A small-molecule ligand and the protein it binds are described below.
Small molecule (SMILES): Cc1cc(C(=O)N[C@@H](C)C(=O)N[C@H](C(=O)N[C@@H](CC(C)C)C(=O)N[C@H](/C=C/C(=O)OCc2ccccc2)C[C@H]2CCNC2=O)C(C)C)no1

Sequence of chain 1.A:
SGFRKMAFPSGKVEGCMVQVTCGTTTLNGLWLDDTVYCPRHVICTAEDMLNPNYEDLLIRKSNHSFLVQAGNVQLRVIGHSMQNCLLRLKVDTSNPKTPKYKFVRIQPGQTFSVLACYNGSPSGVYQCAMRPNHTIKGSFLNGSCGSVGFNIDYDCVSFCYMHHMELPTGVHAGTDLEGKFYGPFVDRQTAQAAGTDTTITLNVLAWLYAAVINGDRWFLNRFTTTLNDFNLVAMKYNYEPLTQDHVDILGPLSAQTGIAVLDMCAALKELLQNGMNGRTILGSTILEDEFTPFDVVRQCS

Binding-site contacts:
Ligand atom CA contacts residue GLN189 of chain 1.A at 3.1 Å.
Ligand atom O8 contacts residue MET165 of chain 1.A at 3.1 Å.
Ligand atom O contacts residue CYS145 of chain 1.A at 3.2 Å (h-bond).
Ligand atom CD2 contacts residue HIS41 of chain 1.A at 3.0 Å.
Ligand atom C27 contacts residue ASN142 of chain 1.A at 3.3 Å.
Ligand atom C21 contacts residue CYS145 of chain 1.A at 3.1 Å (hydrophobic).
Ligand atom C29 contacts residue GLU166 of chain 1.A at 3.5 Å.
Ligand atom N contacts residue CYS145 of chain 1.A at 3.1 Å (h-bond).
Ligand atom CB contacts residue THR190 of chain 1.A at 3.3 Å.
Ligand atom C25 contacts residue CYS145 of chain 1.A at 2.7 Å (hydrophobic).
Ligand atom C28 contacts residue PHE140 of chain 1.A at 3.5 Å (hydrophobic).
Ligand atom N6 contacts residue PHE140 of chain 1.A at 3.4 Å (h-bond).
Ligand atom O8 contacts residue HIS163 of chain 1.A at 3.4 Å.
Ligand atom O contacts residue GLN189 of chain 1.A at 3.6 Å (h-bond).
Ligand atom C21 contacts residue GLY143 of chain 1.A at 3.2 Å.
Ligand atom C27 contacts residue LEU141 of chain 1.A at 3.2 Å (hydrophobic).
Ligand atom C5 contacts residue THR26 of chain 1.A at 3.3 Å.
Ligand atom O contacts residue LEU27 of chain 1.A at 3.0 Å.
Ligand atom O contacts residue GLN189 of chain 1.A at 3.5 Å (h-bond).
Ligand atom O contacts residue PRO168 of chain 1.A at 3.5 Å (h-bond).
Ligand atom O contacts residue GLN189 of chain 1.A at 3.5 Å (h-bond).
Ligand atom CA contacts residue MET165 of chain 1.A at 3.5 Å (hydrophobic).
Ligand atom O contacts residue GLU166 of chain 1.A at 3.2 Å (salt-bridge).
Ligand atom C20 contacts residue CYS145 of chain 1.A at 2.9 Å (hydrophobic).
Ligand atom CA contacts residue GLN189 of chain 1.A at 3.5 Å.
Ligand atom N contacts residue MET165 of chain 1.A at 3.3 Å.
Ligand atom N contacts residue GLU166 of chain 1.A at 3.1 Å (salt-bridge).
Ligand atom C contacts residue GLY143 of chain 1.A at 3.4 Å.
Ligand atom N contacts residue GLN189 of chain 1.A at 3.0 Å (h-bond).
Ligand atom N6 contacts residue GLU166 of chain 1.A at 2.7 Å (salt-bridge).
Ligand atom CA contacts residue CYS145 of chain 1.A at 2.9 Å (hydrophobic).
Ligand atom CD1 contacts residue ARG188 of chain 1.A at 3.2 Å.
Ligand atom CB contacts residue GLN189 of chain 1.A at 3.1 Å.
Ligand atom C21 contacts residue ASN142 of chain 1.A at 3.3 Å.
Ligand atom CD1 contacts residue ASP187 of chain 1.A at 3.3 Å.
Ligand atom O8 contacts residue GLU166 of chain 1.A at 2.9 Å.
Ligand atom C4 contacts residue PRO168 of chain 1.A at 3.4 Å (hydrophobic).
Ligand atom C contacts residue GLN189 of chain 1.A at 3.1 Å.
Ligand atom N contacts residue HIS164 of chain 1.A at 3.0 Å (h-bond).
Ligand atom CB contacts residue GLN189 of chain 1.A at 3.6 Å.

Sequence of chain 1.B:
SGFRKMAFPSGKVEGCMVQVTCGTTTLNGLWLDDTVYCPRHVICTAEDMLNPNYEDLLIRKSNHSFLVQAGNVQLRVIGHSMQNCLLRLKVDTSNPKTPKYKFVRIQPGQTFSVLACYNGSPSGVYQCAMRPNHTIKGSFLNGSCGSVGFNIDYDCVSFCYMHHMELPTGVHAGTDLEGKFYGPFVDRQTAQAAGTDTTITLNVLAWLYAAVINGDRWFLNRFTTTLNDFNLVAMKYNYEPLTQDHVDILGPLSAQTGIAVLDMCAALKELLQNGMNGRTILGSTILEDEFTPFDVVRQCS